This protein binds this small molecule.
Small molecule (SMILES): Nc1ccn([C@@H]2O[C@H](CO[P](=O)(O)O[C@H]3[C@@H](O)[C@H](n4ccc(N)nc4=O)O[C@@H]3CO[P](=O)(O)O[C@H]3[C@@H](O)[C@H](n4cnc5c(N)ncnc54)O[C@@H]3CO[P](=O)(O)O[C@H]3[C@@H](O)[C@H](n4cnc5c(=O)nc(N)[nH]c54)O[C@@H]3CO[P](=O)(O)O[C@H]3[C@@H](O)[C@H](n4cnc5c(N)ncnc54)O[C@@H]3CO[P](=O)(O)O[C@H]3[C@@H](O)[C@H](n4cnc5c(=O)nc(N)[nH]c54)O[C@@H]3CO[P](=O)(O)O[C@H]3[C@@H](O)[C@H](n4cnc5c(N)ncnc54)O[C@@H]3COP(=O)=O)[C@@H](O[P](=O)(O)OC[C@H]3O[C@@H](n4ccc(=O)[nH]c4=O)[C@H](O)[C@@H]3O)[C@H]2O)c(=O)n1

Sequence of chain 1.A:
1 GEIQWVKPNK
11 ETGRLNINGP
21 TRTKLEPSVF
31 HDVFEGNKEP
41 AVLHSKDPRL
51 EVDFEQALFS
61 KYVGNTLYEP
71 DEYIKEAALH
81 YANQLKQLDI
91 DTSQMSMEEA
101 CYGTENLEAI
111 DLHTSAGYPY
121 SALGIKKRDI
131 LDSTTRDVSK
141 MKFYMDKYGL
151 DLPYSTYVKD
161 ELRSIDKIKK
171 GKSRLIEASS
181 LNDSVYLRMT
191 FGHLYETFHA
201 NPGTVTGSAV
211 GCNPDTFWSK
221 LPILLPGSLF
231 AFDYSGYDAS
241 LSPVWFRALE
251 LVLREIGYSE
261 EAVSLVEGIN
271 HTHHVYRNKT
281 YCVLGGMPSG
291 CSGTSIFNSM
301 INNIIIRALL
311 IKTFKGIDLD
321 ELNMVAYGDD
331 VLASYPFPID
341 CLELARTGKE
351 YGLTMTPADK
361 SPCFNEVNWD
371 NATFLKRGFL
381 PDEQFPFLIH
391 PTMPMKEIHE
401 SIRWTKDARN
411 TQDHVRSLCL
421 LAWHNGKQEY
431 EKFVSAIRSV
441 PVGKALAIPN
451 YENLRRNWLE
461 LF

Binding-site contacts:
Ligand atom O2' contacts residue ARG377 of chain 1.A at 3.2 Å (salt-bridge).
Ligand atom C2 contacts residue U23 of chain 1.B at 3.2 Å.
Ligand atom O2 contacts residue G19 of chain 1.B at 3.2 Å.
Ligand atom O2' contacts residue ASP413 of chain 1.A at 2.6 Å (salt-bridge).
Ligand atom N1 contacts residue C24 of chain 1.B at 3.1 Å (h-bond).
Ligand atom O4' contacts residue SER417 of chain 1.A at 3.1 Å.
Ligand atom N3 contacts residue G19 of chain 1.B at 2.9 Å (h-bond).
Ligand atom N6 contacts residue U23 of chain 1.B at 3.0 Å (h-bond).
Ligand atom O6 contacts residue C22 of chain 1.B at 3.1 Å (h-bond).
Ligand atom N1 contacts residue C24 of chain 1.B at 3.0 Å (h-bond).
Ligand atom O2' contacts residue ASP238 of chain 1.A at 2.2 Å (salt-bridge).
Ligand atom N2 contacts residue C24 of chain 1.B at 3.0 Å (h-bond).
Ligand atom N2 contacts residue U23 of chain 1.B at 2.8 Å (h-bond).
Ligand atom C2 contacts residue C24 of chain 1.B at 3.0 Å.
Ligand atom O6 contacts residue C24 of chain 1.B at 3.0 Å (h-bond).
Ligand atom OP2 contacts residue ARG174 of chain 1.A at 3.2 Å (salt-bridge).
Ligand atom N1 contacts residue C22 of chain 1.B at 3.2 Å (h-bond).
Ligand atom OP1 contacts residue ASN410 of chain 1.A at 2.9 Å (h-bond).
Ligand atom O3' contacts residue ASN410 of chain 1.A at 3.2 Å (h-bond).
Ligand atom N4 contacts residue G20 of chain 1.B at 3.1 Å (h-bond).
Ligand atom O2 contacts residue G19 of chain 1.B at 2.6 Å (h-bond).
Ligand atom N2 contacts residue U25 of chain 1.B at 3.2 Å.
Ligand atom N3 contacts residue A18 of chain 1.B at 2.5 Å (h-bond).
Ligand atom C4 contacts residue G20 of chain 1.B at 3.2 Å.
Ligand atom OP1 contacts residue HIS414 of chain 1.A at 3.2 Å (h-bond).
Ligand atom C2 contacts residue C22 of chain 1.B at 3.2 Å.
Ligand atom O2' contacts residue SER417 of chain 1.A at 2.7 Å (h-bond).
Ligand atom O3' contacts residue ASP238 of chain 1.A at 2.8 Å (salt-bridge).
Ligand atom N6 contacts residue U21 of chain 1.B at 3.2 Å (h-bond).
Ligand atom N3 contacts residue G20 of chain 1.B at 3.2 Å (h-bond).
Ligand atom O4 contacts residue LYS159 of chain 1.A at 3.1 Å (salt-bridge).
Ligand atom N6 contacts residue U25 of chain 1.B at 2.7 Å (h-bond).
Ligand atom C2 contacts residue G20 of chain 1.B at 3.2 Å.
Ligand atom O2' contacts residue ASP413 of chain 1.A at 3.2 Å (salt-bridge).
Ligand atom N1 contacts residue U25 of chain 1.B at 3.1 Å (h-bond).
Ligand atom O4 contacts residue A18 of chain 1.B at 2.7 Å (h-bond).
Ligand atom O2 contacts residue A18 of chain 1.B at 3.2 Å.
Ligand atom N4 contacts residue G19 of chain 1.B at 3.0 Å (h-bond).
Ligand atom OP1 contacts residue LYS376 of chain 1.A at 3.2 Å.
Ligand atom N1 contacts residue U23 of chain 1.B at 3.1 Å (h-bond).